Sequence of chain 1.B:
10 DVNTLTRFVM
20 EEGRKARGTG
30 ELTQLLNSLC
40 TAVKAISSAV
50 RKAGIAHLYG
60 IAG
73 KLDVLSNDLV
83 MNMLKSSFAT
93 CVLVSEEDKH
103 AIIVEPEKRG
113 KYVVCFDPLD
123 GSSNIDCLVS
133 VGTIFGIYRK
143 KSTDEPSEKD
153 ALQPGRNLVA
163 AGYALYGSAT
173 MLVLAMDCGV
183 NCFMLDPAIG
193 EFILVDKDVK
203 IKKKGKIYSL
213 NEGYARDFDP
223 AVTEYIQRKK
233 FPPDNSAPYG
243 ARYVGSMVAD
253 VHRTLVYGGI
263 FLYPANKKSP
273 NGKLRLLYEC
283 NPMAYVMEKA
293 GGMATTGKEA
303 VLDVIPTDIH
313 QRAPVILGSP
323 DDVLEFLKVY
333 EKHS

Sequence of chain 1.D:
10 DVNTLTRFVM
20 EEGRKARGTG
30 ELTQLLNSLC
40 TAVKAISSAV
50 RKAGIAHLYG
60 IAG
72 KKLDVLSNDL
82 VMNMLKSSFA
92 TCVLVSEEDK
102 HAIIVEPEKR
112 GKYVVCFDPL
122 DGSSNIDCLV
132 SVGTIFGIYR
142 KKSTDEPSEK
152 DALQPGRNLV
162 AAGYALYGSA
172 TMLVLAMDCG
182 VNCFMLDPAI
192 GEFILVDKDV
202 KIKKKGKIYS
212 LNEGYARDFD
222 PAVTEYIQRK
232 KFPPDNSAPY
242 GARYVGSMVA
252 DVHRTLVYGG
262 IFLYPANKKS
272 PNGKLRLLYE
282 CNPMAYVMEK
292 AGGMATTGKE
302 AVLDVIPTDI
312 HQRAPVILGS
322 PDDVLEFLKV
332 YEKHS

Binding-site contacts:
Ligand atom N11 contacts residue GLY22 of chain 1.B at 3.6 Å (h-bond).
Ligand atom N3 contacts residue GLY29 of chain 1.B at 3.1 Å (h-bond).
Ligand atom C6 contacts residue GLY27 of chain 1.B at 3.7 Å.
Ligand atom C28 contacts residue ARG26 of chain 1.B at 3.7 Å.
Ligand atom C16 contacts residue THR28 of chain 1.D at 3.5 Å.
Ligand atom O18 contacts residue LEU31 of chain 1.B at 3.0 Å (h-bond).
Ligand atom C2 contacts residue GLY22 of chain 1.B at 3.6 Å.
Ligand atom C5 contacts residue GLY22 of chain 1.B at 3.5 Å.
Ligand atom C14 contacts residue THR28 of chain 1.D at 3.8 Å.
Ligand atom C13 contacts residue GLY22 of chain 1.B at 3.6 Å.
Ligand atom C25 contacts residue VAL18 of chain 1.B at 3.7 Å (hydrophobic).
Ligand atom O17 contacts residue GLY27 of chain 1.B at 3.5 Å.
Ligand atom C7 contacts residue THR28 of chain 1.D at 3.7 Å.
Ligand atom C5 contacts residue GLY29 of chain 1.B at 3.3 Å.
Ligand atom N12 contacts residue THR28 of chain 1.D at 3.0 Å (h-bond).
Ligand atom C13 contacts residue LEU31 of chain 1.B at 3.7 Å (hydrophobic).
Ligand atom N22 contacts residue GLY27 of chain 1.B at 3.2 Å (h-bond).
Ligand atom C8 contacts residue THR32 of chain 1.B at 3.7 Å.
Ligand atom C19 contacts residue ARG23 of chain 1.B at 3.6 Å.
Ligand atom O18 contacts residue GLU30 of chain 1.B at 3.6 Å (salt-bridge).
Ligand atom C29 contacts residue VAL161 of chain 1.B at 3.4 Å (hydrophobic).
Ligand atom C7 contacts residue ARG23 of chain 1.B at 3.7 Å.
Ligand atom N3 contacts residue GLY27 of chain 1.B at 3.3 Å.
Ligand atom C28 contacts residue GLY27 of chain 1.B at 3.4 Å.
Ligand atom O21 contacts residue THR28 of chain 1.D at 3.7 Å.
Ligand atom C16 contacts residue ARG23 of chain 1.B at 3.4 Å.
Ligand atom O20 contacts residue THR32 of chain 1.B at 2.6 Å (h-bond).
Ligand atom BR1 contacts residue MET19 of chain 1.B at 3.5 Å.
Ligand atom O17 contacts residue GLY29 of chain 1.B at 3.7 Å.
Ligand atom O20 contacts residue GLY29 of chain 1.B at 3.6 Å.
Ligand atom C5 contacts residue THR32 of chain 1.B at 3.8 Å.
Ligand atom O18 contacts residue GLY29 of chain 1.B at 3.3 Å.
Ligand atom N9 contacts residue GLY27 of chain 1.B at 3.3 Å (h-bond).
Ligand atom C8 contacts residue LEU31 of chain 1.B at 3.6 Å (hydrophobic).
Ligand atom C8 contacts residue GLY22 of chain 1.B at 3.5 Å.
Ligand atom N11 contacts residue GLY27 of chain 1.B at 3.0 Å (h-bond).
Ligand atom C19 contacts residue 2C11 of chain 1.L at 3.8 Å.
Ligand atom N11 contacts residue GLY29 of chain 1.B at 3.4 Å (h-bond).
Ligand atom O20 contacts residue GLY22 of chain 1.B at 3.3 Å.
Ligand atom O18 contacts residue THR32 of chain 1.B at 2.9 Å (h-bond).

A protein and the small-molecule ligand that binds it are described below.
Small molecule (SMILES): CNC(=O)Nc1cc(Br)cc(NC(=O)NS(=O)(=O)c2cc(C)c(CCOC)s2)n1